Binding-site contacts:
Ligand atom C11 contacts residue LEU28 of chain 1.A at 3.6 Å (hydrophobic).
Ligand atom C4 contacts residue ASP27 of chain 1.A at 3.3 Å.
Ligand atom O2 contacts residue LYS32 of chain 1.A at 3.7 Å.
Ligand atom NA2 contacts residue THR111 of chain 1.A at 3.5 Å (h-bond).
Ligand atom C6 contacts residue NDP1 of chain 1.B at 3.4 Å.
Ligand atom O2 contacts residue ARG57 of chain 1.A at 2.7 Å (salt-bridge).
Ligand atom C16 contacts residue LEU54 of chain 1.A at 3.5 Å (hydrophobic).
Ligand atom O1 contacts residue ARG57 of chain 1.A at 2.8 Å (salt-bridge).
Ligand atom C15 contacts residue PHE92 of chain 1.A at 3.4 Å (hydrophobic).
Ligand atom N8 contacts residue PHE92 of chain 1.A at 2.7 Å.
Ligand atom O4 contacts residue LEU20 of chain 1.A at 3.3 Å.
Ligand atom C2 contacts residue ALA7 of chain 1.A at 3.3 Å (hydrophobic).
Ligand atom N1 contacts residue ALA7 of chain 1.A at 3.6 Å (h-bond).
Ligand atom C7 contacts residue PHE92 of chain 1.A at 2.8 Å (hydrophobic).
Ligand atom C9 contacts residue PHE92 of chain 1.A at 3.6 Å (hydrophobic).
Ligand atom C12 contacts residue LEU28 of chain 1.A at 3.5 Å (hydrophobic).
Ligand atom NA2 contacts residue ASP27 of chain 1.A at 3.3 Å (salt-bridge).
Ligand atom N3 contacts residue ALA7 of chain 1.A at 3.4 Å.
Ligand atom O4 contacts residue ASP27 of chain 1.A at 3.2 Å (salt-bridge).
Ligand atom O1 contacts residue LYS32 of chain 1.A at 3.5 Å.
Ligand atom C2 contacts residue VAL6 of chain 1.A at 3.5 Å (hydrophobic).
Ligand atom N1 contacts residue VAL31 of chain 1.A at 3.6 Å.
Ligand atom N3 contacts residue VAL31 of chain 1.A at 3.5 Å.
Ligand atom CB contacts residue LEU28 of chain 1.A at 3.6 Å (hydrophobic).
Ligand atom C7 contacts residue NDP1 of chain 1.B at 3.1 Å.
Ligand atom C2 contacts residue ASP27 of chain 1.A at 3.3 Å.
Ligand atom N3 contacts residue ASP27 of chain 1.A at 2.3 Å (salt-bridge).
Ligand atom N1 contacts residue NDP1 of chain 1.B at 3.4 Å (h-bond).
Ligand atom C4A contacts residue NDP1 of chain 1.B at 3.5 Å.
Ligand atom C6 contacts residue PHE92 of chain 1.A at 3.2 Å (hydrophobic).
Ligand atom CT contacts residue ARG57 of chain 1.A at 3.3 Å.
Ligand atom C8A contacts residue PHE92 of chain 1.A at 3.6 Å (hydrophobic).
Ligand atom O4 contacts residue LEU28 of chain 1.A at 3.7 Å.
Ligand atom C2 contacts residue VAL31 of chain 1.A at 3.4 Å (hydrophobic).
Ligand atom C8A contacts residue NDP1 of chain 1.B at 3.1 Å.
Ligand atom N1 contacts residue VAL6 of chain 1.A at 3.5 Å.
Ligand atom NA2 contacts residue ALA7 of chain 1.A at 3.3 Å (h-bond).
Ligand atom N8 contacts residue LEU5 of chain 1.A at 3.7 Å.
Ligand atom N8 contacts residue NDP1 of chain 1.B at 3.4 Å (h-bond).
Ligand atom NA2 contacts residue VAL6 of chain 1.A at 3.2 Å.

Sequence of chain 1.A:
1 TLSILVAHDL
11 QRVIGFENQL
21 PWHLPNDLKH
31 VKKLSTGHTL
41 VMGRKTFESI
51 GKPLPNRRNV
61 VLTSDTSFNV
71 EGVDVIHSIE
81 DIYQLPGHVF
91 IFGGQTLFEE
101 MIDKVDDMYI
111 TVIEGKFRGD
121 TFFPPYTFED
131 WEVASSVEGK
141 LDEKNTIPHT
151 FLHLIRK

A protein and the small-molecule ligand that binds it are described below.
Small molecule (SMILES): Nc1nc(=O)c2c([nH]1)NCC(CNc1ccc(C(=O)N[C@@H](CCC(=O)O)C(=O)O)cc1)=N2